Binding-site contacts:
Ligand atom CAS contacts residue PHE186 of chain 1.E at 3.4 Å (hydrophobic).
Ligand atom CAA contacts residue ASN291 of chain 1.E at 3.1 Å.
Ligand atom CAB contacts residue SER289 of chain 1.E at 3.8 Å.
Ligand atom N contacts residue HIS189 of chain 1.E at 3.0 Å (h-bond).
Ligand atom O contacts residue LYS242 of chain 1.E at 2.9 Å (salt-bridge).
Ligand atom OAU contacts residue LYS207 of chain 1.E at 2.6 Å (salt-bridge).
Ligand atom NAR contacts residue MN1 of chain 1.EA at 2.2 Å.
Ligand atom CAQ contacts residue PHE186 of chain 1.E at 3.8 Å (hydrophobic).
Ligand atom CAO contacts residue PHE186 of chain 1.E at 3.5 Å (hydrophobic).
Ligand atom CAB contacts residue TYR178 of chain 1.E at 3.8 Å (hydrophobic).
Ligand atom N contacts residue GLU191 of chain 1.E at 3.4 Å (salt-bridge).
Ligand atom CAH contacts residue LYS242 of chain 1.E at 3.9 Å.
Ligand atom CAL contacts residue HIS189 of chain 1.E at 3.2 Å.
Ligand atom CAM contacts residue HIS189 of chain 1.E at 3.6 Å.
Ligand atom OAU contacts residue TYR133 of chain 1.E at 3.2 Å (h-bond).
Ligand atom NAR contacts residue HIS277 of chain 1.E at 3.5 Å (h-bond).
Ligand atom CAM contacts residue MN1 of chain 1.EA at 3.1 Å.
Ligand atom CAQ contacts residue MN1 of chain 1.EA at 3.1 Å.
Ligand atom CAL contacts residue MN1 of chain 1.EA at 3.1 Å.
Ligand atom NAC contacts residue TYR178 of chain 1.E at 3.2 Å (h-bond).
Ligand atom OAT contacts residue PHE186 of chain 1.E at 3.8 Å.
Ligand atom CAP contacts residue PHE186 of chain 1.E at 3.6 Å (hydrophobic).
Ligand atom OAT contacts residue TYR178 of chain 1.E at 3.3 Å.
Ligand atom OAT contacts residue TYR133 of chain 1.E at 2.6 Å (h-bond).
Ligand atom CAA contacts residue THR290 of chain 1.E at 3.5 Å.
Ligand atom NAR contacts residue HIS189 of chain 1.E at 3.3 Å (h-bond).
Ligand atom CA contacts residue GLU191 of chain 1.E at 3.1 Å.
Ligand atom CAN contacts residue PHE186 of chain 1.E at 3.8 Å (hydrophobic).
Ligand atom OAU contacts residue PHE186 of chain 1.E at 3.7 Å.
Ligand atom C contacts residue TYR178 of chain 1.E at 3.2 Å (hydrophobic).
Ligand atom CAS contacts residue LYS207 of chain 1.E at 3.8 Å.
Ligand atom CAA contacts residue GLU191 of chain 1.E at 3.4 Å.
Ligand atom CAD contacts residue TYR178 of chain 1.E at 3.3 Å (hydrophobic).
Ligand atom CAS contacts residue TYR133 of chain 1.E at 3.3 Å (hydrophobic).
Ligand atom CAQ contacts residue TRP209 of chain 1.E at 3.7 Å (hydrophobic).
Ligand atom CA contacts residue MN1 of chain 1.EA at 3.2 Å.
Ligand atom O contacts residue TYR178 of chain 1.E at 3.4 Å (h-bond).
Ligand atom CAH contacts residue ASP136 of chain 1.E at 3.5 Å.
Ligand atom CAQ contacts residue HIS277 of chain 1.E at 3.8 Å.
Ligand atom N contacts residue MN1 of chain 1.EA at 2.5 Å.

Sequence of chain 1.E:
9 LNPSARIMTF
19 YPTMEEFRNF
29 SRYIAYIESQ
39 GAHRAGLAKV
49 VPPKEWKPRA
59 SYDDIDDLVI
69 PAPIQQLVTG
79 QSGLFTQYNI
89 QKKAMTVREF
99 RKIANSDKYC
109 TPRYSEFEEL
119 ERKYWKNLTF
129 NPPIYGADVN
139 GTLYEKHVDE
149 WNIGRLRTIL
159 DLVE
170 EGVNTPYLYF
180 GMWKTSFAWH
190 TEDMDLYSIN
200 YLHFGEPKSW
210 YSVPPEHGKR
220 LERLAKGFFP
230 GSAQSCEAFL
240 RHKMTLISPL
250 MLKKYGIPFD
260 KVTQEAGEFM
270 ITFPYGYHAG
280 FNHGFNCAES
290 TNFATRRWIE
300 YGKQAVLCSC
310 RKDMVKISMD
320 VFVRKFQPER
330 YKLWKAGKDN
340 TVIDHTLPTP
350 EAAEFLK

The protein below binds the small molecule below.
Small molecule (SMILES): CCN(/C=C/N(C)C)C(=O)CNCc1cc(C(=O)O)ccn1